Binding-site contacts:
Ligand atom C7 contacts residue ALA37 of chain 5.B at 3.7 Å (hydrophobic).
Ligand atom N2 contacts residue ASP72 of chain 5.B at 3.0 Å (salt-bridge).
Ligand atom C15 contacts residue SER71 of chain 5.B at 3.7 Å.
Ligand atom C8 contacts residue THR10 of chain 5.B at 3.7 Å.
Ligand atom C1 contacts residue MET74 of chain 5.B at 3.8 Å (hydrophobic).
Ligand atom C21 contacts residue MET74 of chain 5.B at 3.9 Å (hydrophobic).
Ligand atom O1 contacts residue ASN106 of chain 5.B at 3.2 Å (h-bond).
Ligand atom N3 contacts residue HIS138 of chain 7.B at 3.5 Å (h-bond).
Ligand atom N6 contacts residue LEU73 of chain 5.B at 3.4 Å.
Ligand atom C contacts residue ARG88 of chain 5.B at 3.6 Å.
Ligand atom C13 contacts residue HIS138 of chain 7.B at 3.7 Å.
Ligand atom C12 contacts residue ALA37 of chain 5.B at 3.8 Å (hydrophobic).
Ligand atom C5 contacts residue ARG88 of chain 5.B at 3.5 Å.
Ligand atom C15 contacts residue PHE70 of chain 5.B at 3.7 Å (hydrophobic).
Ligand atom O contacts residue ARG88 of chain 5.B at 3.5 Å (salt-bridge).
Ligand atom C6 contacts residue ARG88 of chain 5.B at 3.6 Å.
Ligand atom C16 contacts residue HIS138 of chain 7.B at 3.9 Å.
Ligand atom C9 contacts residue ALA37 of chain 5.B at 3.8 Å (hydrophobic).
Ligand atom C13 contacts residue ASP72 of chain 5.B at 3.7 Å.
Ligand atom O1 contacts residue MET74 of chain 5.B at 3.8 Å.
Ligand atom C6 contacts residue PRO8 of chain 5.B at 3.8 Å (hydrophobic).
Ligand atom C14 contacts residue SER71 of chain 5.B at 3.4 Å.
Ligand atom N6 contacts residue MET74 of chain 5.B at 2.8 Å (h-bond).
Ligand atom N1 contacts residue ALA38 of chain 5.B at 3.5 Å (h-bond).
Ligand atom C14 contacts residue ASP72 of chain 5.B at 3.2 Å.
Ligand atom C1 contacts residue LEU102 of chain 5.B at 3.8 Å (hydrophobic).
Ligand atom C2 contacts residue MET74 of chain 5.B at 3.7 Å (hydrophobic).
Ligand atom C20 contacts residue ASN106 of chain 5.B at 3.6 Å.
Ligand atom C21 contacts residue LEU73 of chain 5.B at 3.7 Å (hydrophobic).
Ligand atom C contacts residue ASN106 of chain 5.B at 3.5 Å.
Ligand atom N2 contacts residue LEU73 of chain 5.B at 3.8 Å.
Ligand atom N1 contacts residue SER39 of chain 5.B at 2.9 Å (h-bond).
Ligand atom N5 contacts residue LEU73 of chain 5.B at 3.6 Å.
Ligand atom N2 contacts residue MET74 of chain 5.B at 3.8 Å.
Ligand atom C20 contacts residue VAL135 of chain 7.B at 3.8 Å (hydrophobic).
Ligand atom O1 contacts residue LEU102 of chain 5.B at 3.6 Å.
Ligand atom O3 contacts residue GLU134 of chain 7.B at 3.6 Å.
Ligand atom C14 contacts residue PHE70 of chain 5.B at 3.8 Å (hydrophobic).
Ligand atom C16 contacts residue MET74 of chain 5.B at 3.8 Å (hydrophobic).
Ligand atom C8 contacts residue ALA37 of chain 5.B at 3.6 Å (hydrophobic).

Sequence of chain 7.B:
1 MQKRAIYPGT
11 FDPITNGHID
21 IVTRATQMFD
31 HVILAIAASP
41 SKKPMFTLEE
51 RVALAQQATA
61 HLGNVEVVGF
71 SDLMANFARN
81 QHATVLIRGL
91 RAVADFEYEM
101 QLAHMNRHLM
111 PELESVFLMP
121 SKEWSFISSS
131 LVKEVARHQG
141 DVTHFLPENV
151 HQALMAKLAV

Sequence of chain 5.B:
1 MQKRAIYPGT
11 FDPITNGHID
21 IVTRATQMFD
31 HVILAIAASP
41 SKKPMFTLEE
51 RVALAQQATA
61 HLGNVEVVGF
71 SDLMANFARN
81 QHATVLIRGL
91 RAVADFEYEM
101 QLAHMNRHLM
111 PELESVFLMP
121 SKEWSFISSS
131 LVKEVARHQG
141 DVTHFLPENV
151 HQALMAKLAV

A small-molecule ligand and the protein it binds are described below.
Small molecule (SMILES): COC(=O)N1CCC(Oc2cccc([C@@H](CC#N)Nc3nc4n(n3)C(=O)CC(C)=N4)c2)CC1